Sequence of chain 1.B:
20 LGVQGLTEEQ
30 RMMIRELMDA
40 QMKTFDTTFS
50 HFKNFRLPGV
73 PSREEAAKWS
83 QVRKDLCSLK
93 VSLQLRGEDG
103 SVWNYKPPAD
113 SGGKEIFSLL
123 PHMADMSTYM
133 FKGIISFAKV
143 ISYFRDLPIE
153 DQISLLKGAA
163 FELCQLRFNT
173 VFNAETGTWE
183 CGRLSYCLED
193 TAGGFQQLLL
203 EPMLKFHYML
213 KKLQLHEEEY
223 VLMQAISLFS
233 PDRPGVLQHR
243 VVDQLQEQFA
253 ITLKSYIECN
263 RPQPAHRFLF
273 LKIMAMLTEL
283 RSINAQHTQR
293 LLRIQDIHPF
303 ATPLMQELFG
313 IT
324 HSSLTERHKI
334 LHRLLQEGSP

Binding-site contacts:
Ligand atom C23 contacts residue HIS289 of chain 1.B at 3.2 Å.
Ligand atom O22 contacts residue HIS289 of chain 1.B at 2.6 Å (h-bond).
Ligand atom S18 contacts residue SER129 of chain 1.B at 3.5 Å (h-bond).
Ligand atom C6 contacts residue HIS289 of chain 1.B at 3.8 Å.
Ligand atom C10 contacts residue TRP181 of chain 1.B at 3.4 Å (hydrophobic).
Ligand atom C2 contacts residue SER129 of chain 1.B at 4.1 Å.
Ligand atom O9 contacts residue MET205 of chain 1.B at 3.4 Å.
Ligand atom C15 contacts residue TRP181 of chain 1.B at 4.1 Å (hydrophobic).
Ligand atom S18 contacts residue GLN167 of chain 1.B at 3.9 Å.
Ligand atom N19 contacts residue SER129 of chain 1.B at 2.8 Å (h-bond).
Ligand atom CL1 contacts residue ILE296 of chain 1.B at 3.4 Å.
Ligand atom O20 contacts residue CYS166 of chain 1.B at 3.5 Å (h-bond).
Ligand atom C26 contacts residue LEU122 of chain 1.B at 4.0 Å (hydrophobic).
Ligand atom O9 contacts residue LEU91 of chain 1.B at 3.4 Å.
Ligand atom O21 contacts residue PHE170 of chain 1.B at 3.4 Å.
Ligand atom C11 contacts residue LEU91 of chain 1.B at 4.0 Å (hydrophobic).
Ligand atom N7 contacts residue GLN167 of chain 1.B at 3.6 Å.
Ligand atom C17 contacts residue TRP181 of chain 1.B at 4.0 Å (hydrophobic).
Ligand atom C15 contacts residue TYR188 of chain 1.B at 3.8 Å (hydrophobic).
Ligand atom C2 contacts residue GLN167 of chain 1.B at 3.5 Å.
Ligand atom S18 contacts residue CYS166 of chain 1.B at 3.9 Å.
Ligand atom C3 contacts residue GLN167 of chain 1.B at 2.9 Å.
Ligand atom C26 contacts residue PHE302 of chain 1.B at 3.5 Å (hydrophobic).
Ligand atom C13 contacts residue TRP181 of chain 1.B at 3.2 Å (hydrophobic).
Ligand atom O21 contacts residue CYS166 of chain 1.B at 3.0 Å (h-bond).
Ligand atom C12 contacts residue TRP181 of chain 1.B at 3.6 Å (hydrophobic).
Ligand atom C24 contacts residue HIS289 of chain 1.B at 3.0 Å.
Ligand atom C27 contacts residue PHE302 of chain 1.B at 3.5 Å (hydrophobic).
Ligand atom C14 contacts residue PHE170 of chain 1.B at 4.1 Å (hydrophobic).
Ligand atom O20 contacts residue GLN167 of chain 1.B at 3.3 Å (h-bond).
Ligand atom O20 contacts residue PHE163 of chain 1.B at 3.2 Å.
Ligand atom O21 contacts residue SER129 of chain 1.B at 3.3 Å (h-bond).
Ligand atom C1 contacts residue HIS289 of chain 1.B at 3.4 Å.
Ligand atom C11 contacts residue TRP181 of chain 1.B at 3.1 Å (hydrophobic).
Ligand atom C4 contacts residue GLN167 of chain 1.B at 3.4 Å.
Ligand atom N19 contacts residue PHE133 of chain 1.B at 3.3 Å.
Ligand atom C5 contacts residue LEU91 of chain 1.B at 3.5 Å (hydrophobic).
Ligand atom C14 contacts residue TRP181 of chain 1.B at 3.5 Å (hydrophobic).
Ligand atom C15 contacts residue MET128 of chain 1.B at 4.1 Å (hydrophobic).
Ligand atom C28 contacts residue SER129 of chain 1.B at 3.5 Å.

A small-molecule ligand and the protein it binds are described below.
Small molecule (SMILES): C[C@@H](C(=O)Nc1ccc(Oc2cccc(Cl)c2)c(S(N)(=O)=O)c1)c1ccccc1